A protein and the small-molecule ligand that binds it are described below.
Small molecule (SMILES): Nc1ccn([C@H]2C[C@H](O)[C@@H](CO[P](=O)(O)O[C@H]3C[C@H](n4cnc5c(N)ncnc54)O[C@@H]3CO[P](=O)(O)O[C@H]3C[C@H](n4cnc5c(N)ncnc54)O[C@@H]3CO[P](=O)(O)O[C@H]3C[C@H](n4cnc5c(N)ncnc54)O[C@@H]3COP(=O)(O)O)O2)c(=O)n1

Sequence of chain 11.B:
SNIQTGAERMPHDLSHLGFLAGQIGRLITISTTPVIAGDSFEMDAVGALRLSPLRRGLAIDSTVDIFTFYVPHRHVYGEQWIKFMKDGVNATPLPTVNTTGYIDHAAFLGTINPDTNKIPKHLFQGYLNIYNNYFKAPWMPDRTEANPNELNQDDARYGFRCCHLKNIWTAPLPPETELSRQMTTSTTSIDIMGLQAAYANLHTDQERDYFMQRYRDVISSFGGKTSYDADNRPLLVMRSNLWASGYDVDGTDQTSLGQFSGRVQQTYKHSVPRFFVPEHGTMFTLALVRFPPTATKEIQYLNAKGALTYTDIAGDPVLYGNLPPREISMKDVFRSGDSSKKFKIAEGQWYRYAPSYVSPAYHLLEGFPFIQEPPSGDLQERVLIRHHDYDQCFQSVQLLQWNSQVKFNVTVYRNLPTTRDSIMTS

Sequence of chain 29.B:
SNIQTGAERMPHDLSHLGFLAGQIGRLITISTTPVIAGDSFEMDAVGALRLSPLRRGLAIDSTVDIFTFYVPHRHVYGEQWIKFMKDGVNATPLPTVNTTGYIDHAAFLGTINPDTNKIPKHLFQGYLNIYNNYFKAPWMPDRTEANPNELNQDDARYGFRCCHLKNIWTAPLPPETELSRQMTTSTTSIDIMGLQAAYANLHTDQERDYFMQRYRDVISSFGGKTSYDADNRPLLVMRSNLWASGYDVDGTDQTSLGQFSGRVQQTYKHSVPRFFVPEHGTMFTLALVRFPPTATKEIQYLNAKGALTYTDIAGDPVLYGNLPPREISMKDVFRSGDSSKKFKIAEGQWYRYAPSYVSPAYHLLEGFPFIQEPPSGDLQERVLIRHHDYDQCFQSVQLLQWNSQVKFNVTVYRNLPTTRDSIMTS

Binding-site contacts:
Ligand atom OP1 contacts residue THR418 of chain 11.B at 3.2 Å.
Ligand atom OP1 contacts residue PHE211 of chain 15.B at 2.1 Å.
Ligand atom C5 contacts residue GLY26 of chain 15.D at 3.5 Å.
Ligand atom C5 contacts residue ALA27 of chain 15.D at 2.9 Å (hydrophobic).
Ligand atom C8 contacts residue ALA27 of chain 15.D at 2.0 Å (hydrophobic).
Ligand atom C4' contacts residue GLY6 of chain 29.B at 3.1 Å.
Ligand atom N6 contacts residue ASP217 of chain 15.B at 2.8 Å (salt-bridge).
Ligand atom O3' contacts residue THR5 of chain 29.B at 3.1 Å (h-bond).
Ligand atom OP2 contacts residue ARG420 of chain 11.B at 3.4 Å (salt-bridge).
Ligand atom C8 contacts residue ARG28 of chain 15.D at 3.1 Å.
Ligand atom N9 contacts residue ALA27 of chain 15.D at 3.1 Å.
Ligand atom C3' contacts residue GLY6 of chain 29.B at 3.2 Å.
Ligand atom C5' contacts residue TYR31 of chain 15.D at 3.0 Å (hydrophobic).
Ligand atom OP2 contacts residue GLU207 of chain 15.B at 2.0 Å (salt-bridge).
Ligand atom N6 contacts residue GLY26 of chain 15.D at 3.1 Å.
Ligand atom O5' contacts residue ARG420 of chain 11.B at 2.9 Å (salt-bridge).
Ligand atom P contacts residue ARG28 of chain 15.D at 3.4 Å.
Ligand atom O4' contacts residue GLY6 of chain 29.B at 2.9 Å.
Ligand atom O5' contacts residue ARG28 of chain 15.D at 3.1 Å (salt-bridge).
Ligand atom N6 contacts residue ALA27 of chain 15.D at 3.2 Å (h-bond).
Ligand atom OP1 contacts residue ARG420 of chain 11.B at 2.4 Å (salt-bridge).
Ligand atom O3' contacts residue TYR31 of chain 15.D at 3.2 Å (h-bond).
Ligand atom C1' contacts residue GLY6 of chain 29.B at 2.9 Å.
Ligand atom O4' contacts residue ARG420 of chain 11.B at 3.2 Å (salt-bridge).
Ligand atom O5' contacts residue TYR31 of chain 15.D at 2.2 Å (h-bond).
Ligand atom C6 contacts residue ALA7 of chain 29.B at 2.7 Å (hydrophobic).
Ligand atom C5' contacts residue ARG28 of chain 15.D at 2.8 Å.
Ligand atom N7 contacts residue ALA27 of chain 15.D at 1.6 Å.
Ligand atom C4' contacts residue ARG420 of chain 11.B at 3.4 Å.
Ligand atom OP1 contacts residue ARG28 of chain 15.D at 2.7 Å (salt-bridge).
Ligand atom P contacts residue ARG420 of chain 11.B at 2.5 Å.
Ligand atom P contacts residue TYR31 of chain 15.D at 3.5 Å.
Ligand atom C3' contacts residue THR5 of chain 29.B at 3.2 Å.
Ligand atom C5' contacts residue THR5 of chain 29.B at 3.1 Å.
Ligand atom O3' contacts residue ARG420 of chain 11.B at 1.7 Å (salt-bridge).
Ligand atom O3' contacts residue GLY6 of chain 29.B at 2.3 Å (h-bond).
Ligand atom C5 contacts residue ALA7 of chain 29.B at 2.7 Å (hydrophobic).
Ligand atom N7 contacts residue GLY26 of chain 15.D at 2.7 Å.
Ligand atom P contacts residue GLU207 of chain 15.B at 3.4 Å.
Ligand atom C4' contacts residue THR5 of chain 29.B at 2.6 Å.

Sequence of chain 15.B:
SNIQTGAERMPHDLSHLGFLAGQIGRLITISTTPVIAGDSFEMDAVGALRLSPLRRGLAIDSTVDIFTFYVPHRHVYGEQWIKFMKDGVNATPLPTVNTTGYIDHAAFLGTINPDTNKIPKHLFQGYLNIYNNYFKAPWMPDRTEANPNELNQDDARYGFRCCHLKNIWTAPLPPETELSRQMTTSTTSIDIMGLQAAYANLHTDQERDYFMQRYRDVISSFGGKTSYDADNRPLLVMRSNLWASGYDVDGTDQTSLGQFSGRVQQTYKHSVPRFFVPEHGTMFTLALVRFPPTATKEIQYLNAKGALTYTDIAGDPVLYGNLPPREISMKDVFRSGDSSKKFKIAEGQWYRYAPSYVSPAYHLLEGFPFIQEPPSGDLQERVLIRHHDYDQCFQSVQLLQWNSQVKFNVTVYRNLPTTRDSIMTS

Sequence of chain 15.D:
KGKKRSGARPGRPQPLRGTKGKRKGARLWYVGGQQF